Binding-site contacts:
Ligand atom C8 contacts residue GLN127 of chain 1.E at 4.0 Å.
Ligand atom C3 contacts residue ASN149 of chain 1.E at 3.9 Å.
Ligand atom C1 contacts residue ASN149 of chain 1.E at 1.5 Å.
Ligand atom C2 contacts residue ASN149 of chain 1.E at 2.5 Å.
Ligand atom C7 contacts residue GLN127 of chain 1.E at 4.4 Å.
Ligand atom O7 contacts residue GLN127 of chain 1.E at 4.1 Å.
Ligand atom C7 contacts residue ASN149 of chain 1.E at 3.8 Å.
Ligand atom C5 contacts residue ASN149 of chain 1.E at 3.8 Å.
Ligand atom O7 contacts residue THR125 of chain 1.E at 4.5 Å.
Ligand atom C4 contacts residue ASN149 of chain 1.E at 4.3 Å.
Ligand atom O5 contacts residue ASN149 of chain 1.E at 2.4 Å (h-bond).
Ligand atom O7 contacts residue ASN149 of chain 1.E at 4.1 Å.
Ligand atom N2 contacts residue LYS160 of chain 1.E at 4.4 Å.
Ligand atom C8 contacts residue PHE148 of chain 1.E at 3.6 Å (hydrophobic).
Ligand atom C7 contacts residue PHE148 of chain 1.E at 4.5 Å (hydrophobic).
Ligand atom N2 contacts residue ASN149 of chain 1.E at 3.0 Å (h-bond).
Ligand atom C8 contacts residue SER147 of chain 1.E at 3.6 Å.
Ligand atom C8 contacts residue ASN149 of chain 1.E at 4.1 Å.

The small molecule below binds the protein below.
Small molecule (SMILES): CC(=O)N[C@@H]1[C@@H](O)[C@H](O)[C@@H](CO)O[C@H]1O

Sequence of chain 1.E:
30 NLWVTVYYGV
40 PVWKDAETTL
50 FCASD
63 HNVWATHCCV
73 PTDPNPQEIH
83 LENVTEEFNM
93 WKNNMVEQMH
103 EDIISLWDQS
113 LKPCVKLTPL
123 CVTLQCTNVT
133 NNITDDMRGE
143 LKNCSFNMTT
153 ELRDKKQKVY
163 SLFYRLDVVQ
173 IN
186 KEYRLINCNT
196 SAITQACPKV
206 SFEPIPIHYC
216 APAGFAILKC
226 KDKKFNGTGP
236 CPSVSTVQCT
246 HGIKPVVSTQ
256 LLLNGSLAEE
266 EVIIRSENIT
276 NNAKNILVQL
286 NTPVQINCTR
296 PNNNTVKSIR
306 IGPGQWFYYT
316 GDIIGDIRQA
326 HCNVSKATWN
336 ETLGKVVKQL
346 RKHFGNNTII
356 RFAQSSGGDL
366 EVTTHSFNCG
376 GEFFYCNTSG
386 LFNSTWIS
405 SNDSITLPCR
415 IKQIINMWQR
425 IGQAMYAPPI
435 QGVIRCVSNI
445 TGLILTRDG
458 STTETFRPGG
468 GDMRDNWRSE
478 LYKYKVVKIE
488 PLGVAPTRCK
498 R